Binding-site contacts:
Ligand atom C17 contacts residue VAL32 of chain 1.B at 3.8 Å (hydrophobic).
Ligand atom N01 contacts residue LEU79 of chain 1.B at 3.7 Å.
Ligand atom C03 contacts residue ALA45 of chain 1.B at 3.8 Å (hydrophobic).
Ligand atom C15 contacts residue THR95 of chain 1.B at 3.7 Å.
Ligand atom C16 contacts residue VAL32 of chain 1.B at 3.4 Å (hydrophobic).
Ligand atom C02 contacts residue GLU96 of chain 1.B at 3.5 Å.
Ligand atom C02 contacts residue MET98 of chain 1.B at 3.8 Å (hydrophobic).
Ligand atom C29 contacts residue GLU105 of chain 1.B at 3.2 Å.
Ligand atom N18 contacts residue MET98 of chain 1.B at 2.7 Å (h-bond).
Ligand atom C24 contacts residue GLY101 of chain 1.B at 3.8 Å.
Ligand atom C16 contacts residue ALA45 of chain 1.B at 3.7 Å (hydrophobic).
Ligand atom C04 contacts residue LEU153 of chain 1.B at 3.6 Å (hydrophobic).
Ligand atom C32 contacts residue LEU24 of chain 1.B at 3.5 Å (hydrophobic).
Ligand atom N01 contacts residue ALA45 of chain 1.B at 3.2 Å.
Ligand atom N30 contacts residue GLU105 of chain 1.B at 2.4 Å (salt-bridge).
Ligand atom C04 contacts residue VAL32 of chain 1.B at 3.7 Å (hydrophobic).
Ligand atom C13 contacts residue VAL32 of chain 1.B at 3.7 Å (hydrophobic).
Ligand atom N18 contacts residue ALA45 of chain 1.B at 3.6 Å.
Ligand atom O14 contacts residue LYS47 of chain 1.B at 3.0 Å.
Ligand atom C19 contacts residue MET98 of chain 1.B at 3.0 Å (hydrophobic).
Ligand atom C31 contacts residue GLU105 of chain 1.B at 3.5 Å.
Ligand atom N01 contacts residue THR95 of chain 1.B at 2.9 Å (h-bond).
Ligand atom C16 contacts residue THR95 of chain 1.B at 3.7 Å.
Ligand atom O09 contacts residue LYS47 of chain 1.B at 3.8 Å.
Ligand atom C03 contacts residue LEU153 of chain 1.B at 3.8 Å (hydrophobic).
Ligand atom C15 contacts residue LYS47 of chain 1.B at 3.5 Å.
Ligand atom O11 contacts residue ASN151 of chain 1.B at 3.5 Å (h-bond).
Ligand atom N18 contacts residue TYR97 of chain 1.B at 3.5 Å.
Ligand atom C02 contacts residue ALA45 of chain 1.B at 3.3 Å (hydrophobic).
Ligand atom O11 contacts residue ASP164 of chain 1.B at 2.9 Å.
Ligand atom C05 contacts residue LEU153 of chain 1.B at 3.1 Å (hydrophobic).
Ligand atom C19 contacts residue TYR97 of chain 1.B at 3.6 Å (hydrophobic).
Ligand atom C21 contacts residue MET98 of chain 1.B at 3.8 Å (hydrophobic).
Ligand atom C20 contacts residue MET98 of chain 1.B at 3.8 Å (hydrophobic).
Ligand atom C24 contacts residue MET98 of chain 1.B at 3.0 Å (hydrophobic).
Ligand atom N01 contacts residue GLU96 of chain 1.B at 2.5 Å (salt-bridge).
Ligand atom C25 contacts residue GLY101 of chain 1.B at 3.6 Å.
Ligand atom N07 contacts residue ALA163 of chain 1.B at 3.6 Å.
Ligand atom C10 contacts residue GLN150 of chain 1.B at 3.7 Å.
Ligand atom N18 contacts residue GLU96 of chain 1.B at 3.5 Å (salt-bridge).

Sequence of chain 1.B:
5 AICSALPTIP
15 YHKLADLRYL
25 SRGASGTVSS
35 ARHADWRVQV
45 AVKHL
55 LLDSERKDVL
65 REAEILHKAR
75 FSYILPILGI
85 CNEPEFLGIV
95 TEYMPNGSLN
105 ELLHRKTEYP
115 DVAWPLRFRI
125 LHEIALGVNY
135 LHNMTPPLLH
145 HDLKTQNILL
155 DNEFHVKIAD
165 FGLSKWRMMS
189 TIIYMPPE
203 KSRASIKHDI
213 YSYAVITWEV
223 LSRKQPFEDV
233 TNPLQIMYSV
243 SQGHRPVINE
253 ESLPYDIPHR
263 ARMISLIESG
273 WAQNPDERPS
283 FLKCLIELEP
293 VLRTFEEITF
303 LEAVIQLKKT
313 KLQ

The small molecule below binds the protein below.
Small molecule (SMILES): COc1cc(NS(C)(=O)=O)cc(-c2cc(-c3ccc(N4CCNCC4)cc3)cnc2N)c1